This small molecule binds to this protein.
Small molecule (SMILES): CC(=O)N[C@H]1[C@H]([C@H](O)[C@H](O)CO)O[C@@](O)(C(=O)O)C[C@@H]1O

Sequence of chain 30.A:
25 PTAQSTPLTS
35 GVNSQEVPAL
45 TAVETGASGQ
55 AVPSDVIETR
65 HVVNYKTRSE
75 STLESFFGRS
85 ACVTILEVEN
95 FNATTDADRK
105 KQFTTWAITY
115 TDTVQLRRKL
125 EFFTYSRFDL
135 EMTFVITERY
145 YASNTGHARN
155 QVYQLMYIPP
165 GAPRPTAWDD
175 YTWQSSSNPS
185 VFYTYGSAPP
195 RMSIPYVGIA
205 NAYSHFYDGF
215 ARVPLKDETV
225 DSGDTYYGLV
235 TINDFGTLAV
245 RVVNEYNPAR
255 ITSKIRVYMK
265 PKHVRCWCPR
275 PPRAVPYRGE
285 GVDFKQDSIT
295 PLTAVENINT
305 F

Sequence of chain 29.A:
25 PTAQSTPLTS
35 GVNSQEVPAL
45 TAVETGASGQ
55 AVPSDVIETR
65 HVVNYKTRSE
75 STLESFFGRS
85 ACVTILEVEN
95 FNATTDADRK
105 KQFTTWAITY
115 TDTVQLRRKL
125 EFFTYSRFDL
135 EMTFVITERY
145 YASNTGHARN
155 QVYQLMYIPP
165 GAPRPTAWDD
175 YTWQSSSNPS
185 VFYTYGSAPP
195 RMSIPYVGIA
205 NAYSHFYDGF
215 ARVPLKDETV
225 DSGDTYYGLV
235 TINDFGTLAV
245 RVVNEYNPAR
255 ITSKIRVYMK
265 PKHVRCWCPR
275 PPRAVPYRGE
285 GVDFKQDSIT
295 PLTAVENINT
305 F

Binding-site contacts:
Ligand atom C7 contacts residue TYR145 of chain 30.A at 3.9 Å (hydrophobic).
Ligand atom O1B contacts residue ALA146 of chain 30.A at 4.3 Å.
Ligand atom C1 contacts residue PRO252 of chain 29.A at 4.1 Å (hydrophobic).
Ligand atom O4 contacts residue PRO252 of chain 29.A at 4.0 Å.
Ligand atom N5 contacts residue TYR250 of chain 29.A at 3.8 Å.
Ligand atom C8 contacts residue ALA146 of chain 30.A at 4.4 Å (hydrophobic).
Ligand atom C11 contacts residue TYR145 of chain 30.A at 3.7 Å (hydrophobic).
Ligand atom O10 contacts residue ASN96 of chain 29.A at 4.2 Å.
Ligand atom C6 contacts residue TYR145 of chain 30.A at 3.4 Å (hydrophobic).
Ligand atom C8 contacts residue TYR145 of chain 30.A at 4.2 Å (hydrophobic).
Ligand atom O4 contacts residue TYR145 of chain 30.A at 4.2 Å.
Ligand atom O1B contacts residue SER147 of chain 30.A at 2.7 Å (h-bond).
Ligand atom C11 contacts residue ARG143 of chain 30.A at 3.9 Å.
Ligand atom O10 contacts residue TYR250 of chain 29.A at 2.2 Å (h-bond).
Ligand atom C10 contacts residue TYR145 of chain 30.A at 3.6 Å (hydrophobic).
Ligand atom C1 contacts residue SER147 of chain 30.A at 3.6 Å.
Ligand atom C6 contacts residue ALA146 of chain 30.A at 4.3 Å (hydrophobic).
Ligand atom N5 contacts residue TYR145 of chain 30.A at 2.6 Å (h-bond).
Ligand atom C5 contacts residue TYR145 of chain 30.A at 3.3 Å (hydrophobic).
Ligand atom O4 contacts residue TYR250 of chain 29.A at 3.0 Å.
Ligand atom C4 contacts residue TYR250 of chain 29.A at 4.2 Å (hydrophobic).
Ligand atom C5 contacts residue TYR250 of chain 29.A at 4.3 Å (hydrophobic).
Ligand atom O1A contacts residue ALA146 of chain 30.A at 3.2 Å.
Ligand atom O8 contacts residue TYR145 of chain 30.A at 4.2 Å.
Ligand atom O1B contacts residue PRO252 of chain 29.A at 3.4 Å.
Ligand atom C10 contacts residue TYR250 of chain 29.A at 2.8 Å (hydrophobic).
Ligand atom O4 contacts residue ASN251 of chain 29.A at 4.3 Å.
Ligand atom O9 contacts residue ALA146 of chain 30.A at 3.3 Å.
Ligand atom C3 contacts residue PRO252 of chain 29.A at 4.4 Å (hydrophobic).
Ligand atom O1A contacts residue SER147 of chain 30.A at 3.1 Å (h-bond).
Ligand atom C4 contacts residue TYR145 of chain 30.A at 3.6 Å (hydrophobic).
Ligand atom C11 contacts residue TYR250 of chain 29.A at 3.0 Å (hydrophobic).
Ligand atom C4 contacts residue PRO252 of chain 29.A at 4.3 Å (hydrophobic).
Ligand atom C1 contacts residue ALA146 of chain 30.A at 4.0 Å (hydrophobic).
Ligand atom C9 contacts residue ALA146 of chain 30.A at 4.4 Å (hydrophobic).